Sequence of chain 1.B:
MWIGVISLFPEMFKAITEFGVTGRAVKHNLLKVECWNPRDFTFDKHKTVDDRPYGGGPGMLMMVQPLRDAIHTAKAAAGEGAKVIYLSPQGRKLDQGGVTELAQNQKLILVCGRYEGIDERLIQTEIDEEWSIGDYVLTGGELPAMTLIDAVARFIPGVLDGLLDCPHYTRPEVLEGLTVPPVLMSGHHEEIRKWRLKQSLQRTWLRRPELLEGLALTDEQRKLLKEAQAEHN

Binding-site contacts:
Ligand atom S15 contacts residue TRP131 of chain 1.B at 3.9 Å.
Ligand atom C18 contacts residue TYR136 of chain 1.B at 3.6 Å (hydrophobic).
Ligand atom C14 contacts residue SER88 of chain 1.B at 3.6 Å.
Ligand atom C4 contacts residue TYR115 of chain 1.B at 3.9 Å (hydrophobic).
Ligand atom N22 contacts residue SER132 of chain 1.B at 3.2 Å (h-bond).
Ligand atom N22 contacts residue ILE133 of chain 1.B at 3.2 Å (h-bond).
Ligand atom O12 contacts residue PRO89 of chain 1.B at 3.9 Å.
Ligand atom C14 contacts residue LEU87 of chain 1.B at 3.6 Å (hydrophobic).
Ligand atom C21 contacts residue GLY134 of chain 1.B at 3.3 Å.
Ligand atom O19 contacts residue TYR136 of chain 1.B at 3.7 Å.
Ligand atom C18 contacts residue PRO89 of chain 1.B at 3.9 Å (hydrophobic).
Ligand atom O12 contacts residue GLY113 of chain 1.B at 3.9 Å.
Ligand atom O12 contacts residue GLY140 of chain 1.B at 3.5 Å.
Ligand atom C11 contacts residue PRO89 of chain 1.B at 3.7 Å (hydrophobic).
Ligand atom C16 contacts residue PRO144 of chain 1.B at 3.6 Å (hydrophobic).
Ligand atom C14 contacts residue GLY141 of chain 1.B at 3.8 Å.
Ligand atom C2 contacts residue VAL137 of chain 1.B at 3.7 Å (hydrophobic).
Ligand atom O12 contacts residue GLY141 of chain 1.B at 3.5 Å (h-bond).
Ligand atom C6 contacts residue PRO89 of chain 1.B at 3.9 Å (hydrophobic).
Ligand atom C13 contacts residue PRO89 of chain 1.B at 3.7 Å (hydrophobic).
Ligand atom C21 contacts residue SER132 of chain 1.B at 3.5 Å.
Ligand atom N8 contacts residue GLU116 of chain 1.B at 3.2 Å (salt-bridge).
Ligand atom C17 contacts residue PRO89 of chain 1.B at 3.8 Å (hydrophobic).
Ligand atom C3 contacts residue LEU138 of chain 1.B at 3.8 Å (hydrophobic).
Ligand atom O19 contacts residue VAL137 of chain 1.B at 3.8 Å.
Ligand atom C2 contacts residue LEU138 of chain 1.B at 3.6 Å (hydrophobic).
Ligand atom C21 contacts residue TYR136 of chain 1.B at 3.5 Å (hydrophobic).
Ligand atom N20 contacts residue TYR136 of chain 1.B at 2.7 Å (h-bond).
Ligand atom S15 contacts residue SER88 of chain 1.B at 3.5 Å (h-bond).
Ligand atom O19 contacts residue LEU138 of chain 1.B at 2.9 Å (h-bond).
Ligand atom C18 contacts residue LEU138 of chain 1.B at 3.7 Å (hydrophobic).
Ligand atom C9 contacts residue LEU138 of chain 1.B at 3.2 Å (hydrophobic).
Ligand atom C11 contacts residue GLY140 of chain 1.B at 3.6 Å.
Ligand atom C9 contacts residue GLY140 of chain 1.B at 3.9 Å.
Ligand atom C4 contacts residue PRO89 of chain 1.B at 3.8 Å (hydrophobic).
Ligand atom N10 contacts residue LEU138 of chain 1.B at 3.5 Å (h-bond).
Ligand atom S15 contacts residue PRO144 of chain 1.B at 3.5 Å.
Ligand atom C5 contacts residue PRO89 of chain 1.B at 3.8 Å (hydrophobic).
Ligand atom C14 contacts residue PRO89 of chain 1.B at 3.7 Å (hydrophobic).
Ligand atom S15 contacts residue LEU87 of chain 1.B at 3.7 Å.

The protein below binds the small molecule below.
Small molecule (SMILES): NCc1ccc(CNC(=O)c2csc3nc[nH]c(=O)c23)cc1